Sequence of chain 1.A:
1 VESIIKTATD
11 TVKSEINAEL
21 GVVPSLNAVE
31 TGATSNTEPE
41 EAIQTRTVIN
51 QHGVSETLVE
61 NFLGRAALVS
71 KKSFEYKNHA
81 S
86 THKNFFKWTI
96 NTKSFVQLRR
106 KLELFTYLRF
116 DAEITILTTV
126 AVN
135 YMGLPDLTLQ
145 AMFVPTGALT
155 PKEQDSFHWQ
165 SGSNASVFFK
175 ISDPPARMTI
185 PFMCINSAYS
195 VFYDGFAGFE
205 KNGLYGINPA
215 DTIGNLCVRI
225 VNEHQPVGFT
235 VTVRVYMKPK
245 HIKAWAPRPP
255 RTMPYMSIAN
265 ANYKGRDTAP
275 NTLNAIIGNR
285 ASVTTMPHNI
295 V

Binding-site contacts:
Ligand atom O3 contacts residue PRO274 of chain 1.A at 3.8 Å.
Ligand atom C3 contacts residue PRO274 of chain 1.A at 3.8 Å (hydrophobic).
Ligand atom O3 contacts residue GLY282 of chain 1.A at 3.4 Å.
Ligand atom C4 contacts residue ASP91 of chain 1.C at 3.2 Å.
Ligand atom C4 contacts residue ARG104 of chain 1.C at 3.9 Å.
Ligand atom C3 contacts residue ARG95 of chain 1.C at 3.9 Å.
Ligand atom C4 contacts residue PRO231 of chain 1.C at 3.5 Å (hydrophobic).
Ligand atom C11 contacts residue ASP232 of chain 1.C at 3.8 Å.
Ligand atom O3 contacts residue ASP91 of chain 1.C at 4.0 Å.
Ligand atom C5 contacts residue PRO274 of chain 1.A at 4.0 Å (hydrophobic).
Ligand atom O4 contacts residue ASN275 of chain 1.A at 3.0 Å (h-bond).
Ligand atom C10 contacts residue PRO231 of chain 1.C at 3.8 Å (hydrophobic).
Ligand atom C5 contacts residue PRO231 of chain 1.C at 3.7 Å (hydrophobic).
Ligand atom O4 contacts residue ASP232 of chain 1.C at 2.7 Å (salt-bridge).
Ligand atom C3 contacts residue ASP232 of chain 1.C at 4.0 Å.
Ligand atom C6 contacts residue ASP91 of chain 1.C at 3.8 Å.
Ligand atom O10 contacts residue ARG270 of chain 1.A at 3.3 Å.
Ligand atom O7 contacts residue ARG270 of chain 1.A at 3.8 Å.
Ligand atom C3 contacts residue ARG104 of chain 1.C at 3.8 Å.
Ligand atom O4 contacts residue ARG95 of chain 1.C at 3.6 Å (salt-bridge).
Ligand atom C4 contacts residue PRO274 of chain 1.A at 4.0 Å (hydrophobic).
Ligand atom C11 contacts residue ILE233 of chain 1.C at 3.8 Å (hydrophobic).
Ligand atom C3 contacts residue PRO274 of chain 1.A at 4.1 Å (hydrophobic).
Ligand atom N5 contacts residue PRO231 of chain 1.C at 2.9 Å (h-bond).
Ligand atom C4 contacts residue ASN275 of chain 1.A at 3.8 Å.
Ligand atom O7 contacts residue PRO274 of chain 1.A at 3.4 Å.
Ligand atom O4 contacts residue PRO231 of chain 1.C at 3.8 Å.
Ligand atom O4 contacts residue ASP91 of chain 1.C at 2.7 Å (salt-bridge).
Ligand atom O6 contacts residue ASP91 of chain 1.C at 3.1 Å.
Ligand atom C11 contacts residue GLY234 of chain 1.C at 3.8 Å.
Ligand atom C5 contacts residue ASN275 of chain 1.A at 3.6 Å.
Ligand atom N5 contacts residue ASN275 of chain 1.A at 3.6 Å (h-bond).
Ligand atom O6 contacts residue PRO274 of chain 1.A at 3.7 Å.
Ligand atom N5 contacts residue ASP232 of chain 1.C at 4.1 Å.
Ligand atom O1B contacts residue ARG104 of chain 1.C at 2.8 Å (salt-bridge).
Ligand atom C1 contacts residue ARG104 of chain 1.C at 3.6 Å.
Ligand atom C11 contacts residue PRO231 of chain 1.C at 3.7 Å (hydrophobic).
Ligand atom O10 contacts residue ASN275 of chain 1.A at 2.9 Å (h-bond).
Ligand atom C4 contacts residue ASP232 of chain 1.C at 3.5 Å.
Ligand atom C10 contacts residue ASN275 of chain 1.A at 3.3 Å.

Sequence of chain 1.C:
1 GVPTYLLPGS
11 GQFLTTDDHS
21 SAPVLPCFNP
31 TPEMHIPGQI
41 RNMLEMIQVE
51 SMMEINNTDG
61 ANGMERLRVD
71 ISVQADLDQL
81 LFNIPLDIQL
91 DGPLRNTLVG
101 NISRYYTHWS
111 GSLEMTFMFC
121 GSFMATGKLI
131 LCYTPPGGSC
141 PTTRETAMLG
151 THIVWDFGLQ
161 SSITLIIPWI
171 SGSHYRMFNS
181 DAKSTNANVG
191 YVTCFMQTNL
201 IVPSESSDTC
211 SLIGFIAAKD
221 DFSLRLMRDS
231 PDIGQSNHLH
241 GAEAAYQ

The protein below binds the small molecule below.
Small molecule (SMILES): CC(=O)N[C@H]1[C@H]([C@H](O)[C@H](O)CO)O[C@@](OC[C@H]2O[C@@H](O[C@H]3[C@H](O)[C@@H](O)[C@H](O)O[C@@H]3CO)[C@H](O)[C@@H](O)[C@H]2O)(C(=O)O)C[C@@H]1O